Binding-site contacts:
Ligand atom C3' contacts residue DC1 of chain 45.F at 0.8 Å.
Ligand atom C1' contacts residue DC1 of chain 45.F at 1.3 Å.
Ligand atom C2' contacts residue DC1 of chain 45.F at 1.2 Å.
Ligand atom C2' contacts residue PHE277 of chain 14.A at 2.8 Å (hydrophobic).
Ligand atom OP1 contacts residue DC1 of chain 45.F at 0.4 Å (h-bond).
Ligand atom O4' contacts residue DC1 of chain 45.F at 0.3 Å (h-bond).
Ligand atom OP2 contacts residue DC1 of chain 45.F at 1.0 Å.
Ligand atom O3' contacts residue DC1 of chain 45.F at 1.1 Å (h-bond).
Ligand atom OP1 contacts residue PHE277 of chain 14.A at 4.1 Å.
Ligand atom O3' contacts residue PHE277 of chain 14.A at 4.1 Å.
Ligand atom P contacts residue DC1 of chain 45.F at 1.1 Å.
Ligand atom C3' contacts residue PHE277 of chain 14.A at 3.6 Å (hydrophobic).
Ligand atom O5' contacts residue DC1 of chain 45.F at 1.2 Å (h-bond).
Ligand atom C1' contacts residue PHE277 of chain 14.A at 3.9 Å (hydrophobic).
Ligand atom C4' contacts residue DC1 of chain 45.F at 1.2 Å.
Ligand atom OP1 contacts residue ARG10 of chain 14.A at 3.8 Å.
Ligand atom C5' contacts residue DC1 of chain 45.F at 1.4 Å.

This protein binds this small molecule.
Small molecule (SMILES): Nc1ccn([C@H]2C[C@H](O)[C@@H](COP(=O)(O)O)O2)c(=O)n1

Sequence of chain 14.A:
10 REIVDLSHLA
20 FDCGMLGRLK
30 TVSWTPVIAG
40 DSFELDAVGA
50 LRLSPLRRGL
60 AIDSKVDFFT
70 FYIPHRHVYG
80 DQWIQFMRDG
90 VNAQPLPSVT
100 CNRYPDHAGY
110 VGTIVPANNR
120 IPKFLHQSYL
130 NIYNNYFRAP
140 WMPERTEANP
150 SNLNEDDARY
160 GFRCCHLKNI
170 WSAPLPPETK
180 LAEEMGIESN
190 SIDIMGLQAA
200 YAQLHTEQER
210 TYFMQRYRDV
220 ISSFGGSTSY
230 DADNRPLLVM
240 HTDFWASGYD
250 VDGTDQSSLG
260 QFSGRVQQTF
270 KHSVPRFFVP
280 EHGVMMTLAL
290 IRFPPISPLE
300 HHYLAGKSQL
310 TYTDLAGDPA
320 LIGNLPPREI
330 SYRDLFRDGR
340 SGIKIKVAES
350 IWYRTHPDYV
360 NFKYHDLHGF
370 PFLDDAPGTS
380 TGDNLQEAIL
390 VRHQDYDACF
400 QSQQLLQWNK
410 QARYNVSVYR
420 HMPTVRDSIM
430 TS